Binding-site contacts:
Ligand atom N contacts residue ARG23 of chain 2.A at 3.8 Å.
Ligand atom N3 contacts residue TYR57 of chain 1.A at 3.6 Å.
Ligand atom C8 contacts residue ASN20 of chain 2.A at 3.5 Å.
Ligand atom C12 contacts residue MET50 of chain 1.A at 3.7 Å (hydrophobic).
Ligand atom C18 contacts residue GLY54 of chain 1.A at 3.5 Å.
Ligand atom C6 contacts residue ARG23 of chain 2.A at 3.8 Å.
Ligand atom C contacts residue TYR57 of chain 1.A at 3.4 Å (hydrophobic).
Ligand atom N1 contacts residue ASN20 of chain 2.A at 3.9 Å.
Ligand atom N3 contacts residue MET50 of chain 1.A at 3.6 Å (h-bond).
Ligand atom CL contacts residue MET113 of chain 1.A at 3.8 Å.
Ligand atom C17 contacts residue GLY54 of chain 1.A at 3.4 Å.
Ligand atom C7 contacts residue ARG23 of chain 2.A at 3.5 Å.
Ligand atom C10 contacts residue TYR57 of chain 1.A at 3.8 Å (hydrophobic).
Ligand atom C19 contacts residue LEU24 of chain 2.A at 3.7 Å (hydrophobic).
Ligand atom N3 contacts residue ALA51 of chain 1.A at 3.9 Å.
Ligand atom N1 contacts residue MET50 of chain 1.A at 2.8 Å (h-bond).
Ligand atom C15 contacts residue SER53 of chain 1.A at 3.6 Å.
Ligand atom C14 contacts residue CYS52 of chain 1.A at 3.8 Å (hydrophobic).
Ligand atom CL contacts residue CYS52 of chain 1.A at 3.4 Å.
Ligand atom C contacts residue MET50 of chain 1.A at 3.5 Å (hydrophobic).
Ligand atom C3 contacts residue ARG23 of chain 2.A at 3.8 Å.
Ligand atom N2 contacts residue ARG23 of chain 2.A at 3.0 Å (salt-bridge).
Ligand atom C2 contacts residue ARG23 of chain 2.A at 3.8 Å.
Ligand atom C8 contacts residue ARG23 of chain 2.A at 3.5 Å.
Ligand atom CL contacts residue GLN112 of chain 1.A at 3.6 Å.
Ligand atom C15 contacts residue ALA51 of chain 1.A at 3.6 Å (hydrophobic).
Ligand atom N2 contacts residue TYR57 of chain 1.A at 3.5 Å.
Ligand atom C16 contacts residue CYS52 of chain 1.A at 3.5 Å (hydrophobic).
Ligand atom C14 contacts residue ALA51 of chain 1.A at 3.3 Å (hydrophobic).
Ligand atom C19 contacts residue TYR57 of chain 1.A at 3.6 Å (hydrophobic).
Ligand atom C15 contacts residue CYS52 of chain 1.A at 3.2 Å (hydrophobic).
Ligand atom C19 contacts residue ASN20 of chain 2.A at 3.4 Å.
Ligand atom C10 contacts residue ARG23 of chain 2.A at 3.3 Å.
Ligand atom C14 contacts residue ASN20 of chain 2.A at 3.6 Å.
Ligand atom C14 contacts residue SER53 of chain 1.A at 3.9 Å.
Ligand atom N1 contacts residue TYR57 of chain 1.A at 3.6 Å.
Ligand atom C contacts residue ASN20 of chain 2.A at 3.7 Å.
Ligand atom C17 contacts residue GLN112 of chain 1.A at 3.6 Å.
Ligand atom N3 contacts residue ASN20 of chain 2.A at 3.3 Å.
Ligand atom N contacts residue TYR57 of chain 1.A at 3.5 Å.

Sequence of chain 1.A:
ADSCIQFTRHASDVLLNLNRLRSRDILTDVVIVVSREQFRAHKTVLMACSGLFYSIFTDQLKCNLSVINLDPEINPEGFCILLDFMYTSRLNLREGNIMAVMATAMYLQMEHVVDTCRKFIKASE

Sequence of chain 2.A:
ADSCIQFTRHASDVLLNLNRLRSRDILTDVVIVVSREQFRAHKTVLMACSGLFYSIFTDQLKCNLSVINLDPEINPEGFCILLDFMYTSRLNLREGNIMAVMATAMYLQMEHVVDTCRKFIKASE

A small-molecule ligand and the protein it binds are described below.
Small molecule (SMILES): COc1ccc([C@H]2C[C@@H](c3ccc(Cl)cc3)Nc3ncnn32)c(OC)c1OC